A protein and the small-molecule ligand that binds it are described below.
Small molecule (SMILES): C[n+]1cn([C@@H]2O[C@H](CO[P](=O)(O)O[P](=O)(O)O[P](=O)(O)OC[C@H]3O[C@@H](n4cnc5c(N)ncnc54)[C@H](O)[C@@H]3O[P](=O)(O)OC[C@H]3O[C@@H](n4ccc(=O)[nH]c4=O)[C@H](O)[C@@H]3OP(=O)(O)O)[C@@H](O)[C@H]2O)c2nc(N)[nH]c(=O)c21

Binding-site contacts:
Ligand atom O21 contacts residue ARG41 of chain 1.J at 3.5 Å.
Ligand atom C2 contacts residue GLU250 of chain 1.J at 3.6 Å.
Ligand atom C5 contacts residue TYR248 of chain 1.J at 3.6 Å (hydrophobic).
Ligand atom O2A contacts residue TYR285 of chain 1.J at 3.0 Å (h-bond).
Ligand atom C7 contacts residue SAH1 of chain 1.RA at 3.7 Å.
Ligand atom O2A contacts residue ALA40 of chain 1.J at 3.7 Å.
Ligand atom O22 contacts residue MG1 of chain 1.FB at 1.8 Å.
Ligand atom N7C contacts residue ASN35 of chain 1.J at 3.6 Å.
Ligand atom N7 contacts residue TYR248 of chain 1.J at 3.7 Å.
Ligand atom P1 contacts residue TYR248 of chain 1.J at 3.8 Å.
Ligand atom N1C contacts residue PRO34 of chain 1.J at 3.8 Å.
Ligand atom N3 contacts residue TYR5 of chain 1.J at 3.5 Å (h-bond).
Ligand atom O13 contacts residue MG1 of chain 1.FB at 3.5 Å.
Ligand atom C2 contacts residue TYR248 of chain 1.J at 3.6 Å (hydrophobic).
Ligand atom C5 contacts residue ARG41 of chain 1.J at 3.7 Å.
Ligand atom P1 contacts residue MG1 of chain 1.FB at 3.7 Å.
Ligand atom N2 contacts residue TYR154 of chain 1.J at 3.8 Å.
Ligand atom N6C contacts residue VAL279 of chain 1.K at 3.6 Å (h-bond).
Ligand atom N1 contacts residue GLU250 of chain 1.J at 3.1 Å (salt-bridge).
Ligand atom O13 contacts residue ARG41 of chain 1.J at 3.7 Å.
Ligand atom O15 contacts residue TYR248 of chain 1.J at 3.3 Å (h-bond).
Ligand atom O12 contacts residue MG1 of chain 1.FB at 2.8 Å.
Ligand atom C2 contacts residue TYR154 of chain 1.J at 3.5 Å (hydrophobic).
Ligand atom N3 contacts residue TYR248 of chain 1.J at 3.8 Å.
Ligand atom P2 contacts residue MG1 of chain 1.FB at 3.2 Å.
Ligand atom O2A contacts residue ASP152 of chain 1.J at 3.6 Å.
Ligand atom N1 contacts residue TYR154 of chain 1.J at 3.4 Å.
Ligand atom O3A contacts residue ALA40 of chain 1.J at 3.7 Å.
Ligand atom O4 contacts residue ASP7 of chain 1.J at 3.6 Å.
Ligand atom O23 contacts residue ARG41 of chain 1.J at 3.8 Å.
Ligand atom O12 contacts residue TYR248 of chain 1.J at 3.7 Å.
Ligand atom O3A contacts residue ARG41 of chain 1.J at 3.4 Å (salt-bridge).
Ligand atom O31 contacts residue ARG70 of chain 1.J at 3.5 Å (salt-bridge).
Ligand atom N2 contacts residue GLU250 of chain 1.J at 3.1 Å (salt-bridge).
Ligand atom C3A contacts residue ARG41 of chain 1.J at 3.5 Å.
Ligand atom N6C contacts residue ASN35 of chain 1.J at 3.5 Å.
Ligand atom N1 contacts residue TYR248 of chain 1.J at 3.6 Å.
Ligand atom C4 contacts residue TYR248 of chain 1.J at 3.6 Å (hydrophobic).
Ligand atom O4A contacts residue VAL243 of chain 1.J at 3.6 Å.
Ligand atom O2 contacts residue TYR5 of chain 1.J at 3.6 Å.

Sequence of chain 1.K:
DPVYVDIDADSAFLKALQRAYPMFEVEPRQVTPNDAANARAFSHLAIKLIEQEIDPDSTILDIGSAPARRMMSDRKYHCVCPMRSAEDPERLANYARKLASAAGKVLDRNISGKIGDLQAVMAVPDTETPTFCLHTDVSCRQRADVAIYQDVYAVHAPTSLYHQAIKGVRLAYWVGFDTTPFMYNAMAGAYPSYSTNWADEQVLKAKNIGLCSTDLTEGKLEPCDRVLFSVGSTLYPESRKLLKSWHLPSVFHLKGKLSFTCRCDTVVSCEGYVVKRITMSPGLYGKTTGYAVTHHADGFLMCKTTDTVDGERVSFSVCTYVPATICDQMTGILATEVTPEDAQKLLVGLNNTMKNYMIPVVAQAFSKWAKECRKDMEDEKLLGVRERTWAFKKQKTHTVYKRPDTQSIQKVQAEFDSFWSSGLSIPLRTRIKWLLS

Sequence of chain 1.J:
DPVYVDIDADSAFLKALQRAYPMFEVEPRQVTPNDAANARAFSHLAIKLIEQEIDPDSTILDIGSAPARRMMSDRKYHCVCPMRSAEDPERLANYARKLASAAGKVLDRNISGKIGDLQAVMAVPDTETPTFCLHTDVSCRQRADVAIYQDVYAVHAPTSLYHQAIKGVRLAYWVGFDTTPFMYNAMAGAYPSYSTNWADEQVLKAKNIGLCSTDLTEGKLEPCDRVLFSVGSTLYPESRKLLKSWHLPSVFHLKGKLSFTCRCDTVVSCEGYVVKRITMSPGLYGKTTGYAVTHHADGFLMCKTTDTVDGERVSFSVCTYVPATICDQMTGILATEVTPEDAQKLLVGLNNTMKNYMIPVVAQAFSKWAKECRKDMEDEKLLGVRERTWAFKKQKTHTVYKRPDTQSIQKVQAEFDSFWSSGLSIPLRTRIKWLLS